Sequence of chain 1.B:
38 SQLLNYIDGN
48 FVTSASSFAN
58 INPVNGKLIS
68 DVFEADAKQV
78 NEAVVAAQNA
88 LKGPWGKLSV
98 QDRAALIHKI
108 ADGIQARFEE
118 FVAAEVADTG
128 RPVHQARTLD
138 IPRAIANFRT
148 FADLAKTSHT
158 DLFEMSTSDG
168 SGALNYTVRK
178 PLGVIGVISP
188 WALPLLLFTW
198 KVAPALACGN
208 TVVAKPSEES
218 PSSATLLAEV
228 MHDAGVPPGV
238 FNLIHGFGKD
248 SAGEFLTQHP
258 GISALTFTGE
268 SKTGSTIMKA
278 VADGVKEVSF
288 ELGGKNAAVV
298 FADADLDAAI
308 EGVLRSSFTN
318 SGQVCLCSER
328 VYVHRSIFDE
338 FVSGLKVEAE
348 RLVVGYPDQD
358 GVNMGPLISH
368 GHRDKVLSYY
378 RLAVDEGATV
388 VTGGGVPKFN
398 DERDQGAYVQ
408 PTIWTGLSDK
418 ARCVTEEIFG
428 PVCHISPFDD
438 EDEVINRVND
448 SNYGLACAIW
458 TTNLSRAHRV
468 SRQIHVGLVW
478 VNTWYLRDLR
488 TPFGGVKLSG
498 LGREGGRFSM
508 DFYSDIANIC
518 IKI

Binding-site contacts:
Ligand atom OA1 contacts residue LEU193 of chain 1.B at 4.2 Å.
Ligand atom OA1 contacts residue TRP197 of chain 1.B at 3.5 Å.
Ligand atom CA4 contacts residue LEU190 of chain 1.B at 4.2 Å (hydrophobic).
Ligand atom OA4 contacts residue ALA189 of chain 1.B at 3.8 Å.
Ligand atom CA6 contacts residue LEU194 of chain 1.B at 4.1 Å (hydrophobic).
Ligand atom CA4 contacts residue CYS322 of chain 1.B at 3.6 Å (hydrophobic).
Ligand atom CA6 contacts residue GLU288 of chain 1.B at 3.3 Å.
Ligand atom CA1 contacts residue ARG140 of chain 1.B at 3.4 Å.
Ligand atom CA2 contacts residue PHE490 of chain 1.B at 3.4 Å (hydrophobic).
Ligand atom OA2 contacts residue ARG140 of chain 1.B at 2.8 Å (salt-bridge).
Ligand atom CA1 contacts residue LEU193 of chain 1.B at 3.8 Å (hydrophobic).
Ligand atom OA3 contacts residue TRP197 of chain 1.B at 3.5 Å.
Ligand atom CA6 contacts residue NAD1 of chain 1.J at 3.1 Å.
Ligand atom CA5 contacts residue VAL321 of chain 1.B at 4.1 Å (hydrophobic).
Ligand atom OA1 contacts residue ARG140 of chain 1.B at 2.8 Å (salt-bridge).
Ligand atom CA3 contacts residue LEU194 of chain 1.B at 3.9 Å (hydrophobic).
Ligand atom CA1 contacts residue TYR482 of chain 1.B at 3.8 Å (hydrophobic).
Ligand atom OA2 contacts residue LEU193 of chain 1.B at 3.9 Å.
Ligand atom OA4 contacts residue VAL321 of chain 1.B at 4.0 Å.
Ligand atom OA4 contacts residue NAD1 of chain 1.J at 2.7 Å (h-bond).
Ligand atom CA5 contacts residue GLU288 of chain 1.B at 3.8 Å.
Ligand atom OA2 contacts residue ARG484 of chain 1.B at 3.0 Å (salt-bridge).
Ligand atom CA1 contacts residue PHE490 of chain 1.B at 4.0 Å (hydrophobic).
Ligand atom CA1 contacts residue ARG484 of chain 1.B at 3.4 Å.
Ligand atom OA3 contacts residue PHE490 of chain 1.B at 3.3 Å.
Ligand atom OA4 contacts residue CYS322 of chain 1.B at 3.0 Å (h-bond).
Ligand atom CA2 contacts residue LEU194 of chain 1.B at 3.7 Å (hydrophobic).
Ligand atom CA5 contacts residue CYS322 of chain 1.B at 2.5 Å (hydrophobic).
Ligand atom OA1 contacts residue ARG484 of chain 1.B at 2.8 Å (salt-bridge).
Ligand atom CA3 contacts residue PHE490 of chain 1.B at 3.5 Å (hydrophobic).
Ligand atom CA6 contacts residue CYS322 of chain 1.B at 2.0 Å (hydrophobic).
Ligand atom OA4 contacts residue LEU194 of chain 1.B at 3.9 Å.
Ligand atom CA4 contacts residue LEU194 of chain 1.B at 3.4 Å (hydrophobic).
Ligand atom CA4 contacts residue PHE490 of chain 1.B at 4.0 Å (hydrophobic).
Ligand atom CA3 contacts residue TYR482 of chain 1.B at 3.7 Å (hydrophobic).
Ligand atom CA2 contacts residue LEU193 of chain 1.B at 4.0 Å (hydrophobic).
Ligand atom CA5 contacts residue LEU190 of chain 1.B at 4.2 Å (hydrophobic).
Ligand atom OA3 contacts residue LEU194 of chain 1.B at 3.3 Å.
Ligand atom OA2 contacts residue TYR482 of chain 1.B at 2.8 Å (h-bond).
Ligand atom CA4 contacts residue GLU288 of chain 1.B at 3.7 Å.

The small molecule below binds the protein below.
Small molecule (SMILES): O=C/C=C/C=C(\O)C(=O)O